This small molecule binds to this protein.
Small molecule (SMILES): CC(=O)N[C@@H]1[C@@H](O)[C@H](O)[C@@H](CO)O[C@H]1O

Binding-site contacts:
Ligand atom O6 contacts residue HIS158 of chain 7.A at 3.4 Å (h-bond).
Ligand atom O3 contacts residue THR160 of chain 7.A at 4.3 Å.
Ligand atom C1 contacts residue THR160 of chain 7.A at 3.0 Å.
Ligand atom C1 contacts residue ASN154 of chain 7.A at 1.6 Å.
Ligand atom C6 contacts residue HIS158 of chain 7.A at 4.0 Å.
Ligand atom C8 contacts residue VAL153 of chain 7.A at 4.4 Å (hydrophobic).
Ligand atom O7 contacts residue ASN154 of chain 7.A at 2.7 Å (h-bond).
Ligand atom O7 contacts residue THR160 of chain 7.A at 2.5 Å.
Ligand atom C2 contacts residue ASN154 of chain 7.A at 2.5 Å.
Ligand atom C3 contacts residue ASN154 of chain 7.A at 3.9 Å.
Ligand atom O7 contacts residue ASP161 of chain 7.A at 3.7 Å.
Ligand atom C4 contacts residue THR160 of chain 7.A at 3.6 Å.
Ligand atom C6 contacts residue THR160 of chain 7.A at 3.7 Å.
Ligand atom O5 contacts residue HIS158 of chain 7.A at 3.8 Å.
Ligand atom O5 contacts residue THR160 of chain 7.A at 3.2 Å.
Ligand atom C4 contacts residue ASN154 of chain 7.A at 4.3 Å.
Ligand atom C7 contacts residue THR160 of chain 7.A at 3.4 Å.
Ligand atom C5 contacts residue THR160 of chain 7.A at 3.7 Å.
Ligand atom O5 contacts residue ASN154 of chain 7.A at 2.4 Å (h-bond).
Ligand atom C2 contacts residue THR160 of chain 7.A at 2.7 Å.
Ligand atom C8 contacts residue ASN154 of chain 7.A at 4.1 Å.
Ligand atom C5 contacts residue ASN154 of chain 7.A at 3.8 Å.
Ligand atom N2 contacts residue THR160 of chain 7.A at 3.5 Å.
Ligand atom C7 contacts residue ASN154 of chain 7.A at 3.0 Å.
Ligand atom N2 contacts residue ASN154 of chain 7.A at 3.0 Å (h-bond).
Ligand atom C8 contacts residue ILE152 of chain 7.A at 4.3 Å (hydrophobic).
Ligand atom C3 contacts residue THR160 of chain 7.A at 3.9 Å.

Sequence of chain 7.A:
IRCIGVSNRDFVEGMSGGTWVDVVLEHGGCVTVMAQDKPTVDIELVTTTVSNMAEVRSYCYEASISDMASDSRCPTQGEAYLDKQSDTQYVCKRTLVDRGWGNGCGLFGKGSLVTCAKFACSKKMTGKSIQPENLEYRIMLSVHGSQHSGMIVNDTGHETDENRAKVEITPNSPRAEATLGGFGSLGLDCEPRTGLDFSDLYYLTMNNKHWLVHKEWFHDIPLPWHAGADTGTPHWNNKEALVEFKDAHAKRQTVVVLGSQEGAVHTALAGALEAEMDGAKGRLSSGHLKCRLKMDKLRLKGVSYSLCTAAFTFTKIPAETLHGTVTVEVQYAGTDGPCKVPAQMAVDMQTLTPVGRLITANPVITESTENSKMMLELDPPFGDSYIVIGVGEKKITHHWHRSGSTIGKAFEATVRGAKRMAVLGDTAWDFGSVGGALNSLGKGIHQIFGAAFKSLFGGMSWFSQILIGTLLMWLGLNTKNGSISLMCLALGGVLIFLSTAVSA